Binding-site contacts:
Ligand atom C8 contacts residue TYR90 of chain 2.C at 3.5 Å (hydrophobic).
Ligand atom O6 contacts residue THR89 of chain 2.C at 4.0 Å.
Ligand atom C5 contacts residue THR89 of chain 2.C at 4.4 Å.
Ligand atom N2 contacts residue SER66 of chain 2.C at 4.3 Å.
Ligand atom C2 contacts residue SER66 of chain 2.C at 4.5 Å.
Ligand atom C5 contacts residue ASN118 of chain 2.C at 3.7 Å.
Ligand atom O7 contacts residue ASN118 of chain 2.C at 4.0 Å.
Ligand atom C8 contacts residue ASP67 of chain 2.C at 3.9 Å.
Ligand atom C3 contacts residue ASN118 of chain 2.C at 3.8 Å.
Ligand atom C6 contacts residue THR89 of chain 2.C at 4.4 Å.
Ligand atom C8 contacts residue ASN118 of chain 2.C at 4.2 Å.
Ligand atom C4 contacts residue THR120 of chain 2.C at 4.4 Å.
Ligand atom O5 contacts residue THR89 of chain 2.C at 4.2 Å.
Ligand atom O5 contacts residue ASN118 of chain 2.C at 2.4 Å (h-bond).
Ligand atom C1 contacts residue THR89 of chain 2.C at 4.1 Å.
Ligand atom C1 contacts residue ASN118 of chain 2.C at 1.5 Å.
Ligand atom C2 contacts residue ASN118 of chain 2.C at 2.5 Å.
Ligand atom C7 contacts residue SER66 of chain 2.C at 3.5 Å.
Ligand atom O7 contacts residue SER66 of chain 2.C at 3.0 Å (h-bond).
Ligand atom C7 contacts residue ASN118 of chain 2.C at 3.5 Å.
Ligand atom C1 contacts residue THR120 of chain 2.C at 4.3 Å.
Ligand atom C5 contacts residue THR120 of chain 2.C at 3.8 Å.
Ligand atom N2 contacts residue ASN118 of chain 2.C at 2.9 Å (h-bond).
Ligand atom C6 contacts residue THR120 of chain 2.C at 3.4 Å.
Ligand atom N2 contacts residue TYR90 of chain 2.C at 4.3 Å.
Ligand atom C4 contacts residue ASN118 of chain 2.C at 4.2 Å.
Ligand atom C8 contacts residue SER66 of chain 2.C at 4.0 Å.
Ligand atom C7 contacts residue TYR90 of chain 2.C at 4.5 Å (hydrophobic).
Ligand atom O5 contacts residue THR120 of chain 2.C at 3.2 Å (h-bond).

This protein binds this small molecule.
Small molecule (SMILES): CC(=O)N[C@@H]1[C@@H](O)[C@H](O)[C@@H](CO)O[C@H]1O

Sequence of chain 2.C:
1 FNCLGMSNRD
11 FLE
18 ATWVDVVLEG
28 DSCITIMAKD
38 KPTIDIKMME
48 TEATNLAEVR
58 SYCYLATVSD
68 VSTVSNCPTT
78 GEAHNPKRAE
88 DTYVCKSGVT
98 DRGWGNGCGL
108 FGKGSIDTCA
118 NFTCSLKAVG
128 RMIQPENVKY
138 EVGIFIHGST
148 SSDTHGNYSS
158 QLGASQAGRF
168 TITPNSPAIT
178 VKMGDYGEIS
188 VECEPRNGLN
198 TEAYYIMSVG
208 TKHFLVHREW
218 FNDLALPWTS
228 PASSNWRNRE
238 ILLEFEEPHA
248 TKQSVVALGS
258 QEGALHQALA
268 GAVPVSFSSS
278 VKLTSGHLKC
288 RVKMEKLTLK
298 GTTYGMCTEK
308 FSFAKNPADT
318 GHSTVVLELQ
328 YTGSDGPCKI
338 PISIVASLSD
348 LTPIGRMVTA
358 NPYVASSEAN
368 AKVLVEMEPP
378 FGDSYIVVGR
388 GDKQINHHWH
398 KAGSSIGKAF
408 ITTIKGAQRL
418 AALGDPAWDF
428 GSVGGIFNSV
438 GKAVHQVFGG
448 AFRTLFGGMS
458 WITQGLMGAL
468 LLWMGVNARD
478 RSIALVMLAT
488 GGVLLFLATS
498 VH